This protein binds this small molecule.
Small molecule (SMILES): CC(=O)O[C@H]1C[C@@]2(C)[C@@H](C[C@@H](O)[C@H]3[C@@]4(C)CC[C@@H](O)[C@@H](C)[C@@H]4CC[C@@]32C)/C1=C(\CCC=C(C)C)C(=O)O

Sequence of chain 1.Y:
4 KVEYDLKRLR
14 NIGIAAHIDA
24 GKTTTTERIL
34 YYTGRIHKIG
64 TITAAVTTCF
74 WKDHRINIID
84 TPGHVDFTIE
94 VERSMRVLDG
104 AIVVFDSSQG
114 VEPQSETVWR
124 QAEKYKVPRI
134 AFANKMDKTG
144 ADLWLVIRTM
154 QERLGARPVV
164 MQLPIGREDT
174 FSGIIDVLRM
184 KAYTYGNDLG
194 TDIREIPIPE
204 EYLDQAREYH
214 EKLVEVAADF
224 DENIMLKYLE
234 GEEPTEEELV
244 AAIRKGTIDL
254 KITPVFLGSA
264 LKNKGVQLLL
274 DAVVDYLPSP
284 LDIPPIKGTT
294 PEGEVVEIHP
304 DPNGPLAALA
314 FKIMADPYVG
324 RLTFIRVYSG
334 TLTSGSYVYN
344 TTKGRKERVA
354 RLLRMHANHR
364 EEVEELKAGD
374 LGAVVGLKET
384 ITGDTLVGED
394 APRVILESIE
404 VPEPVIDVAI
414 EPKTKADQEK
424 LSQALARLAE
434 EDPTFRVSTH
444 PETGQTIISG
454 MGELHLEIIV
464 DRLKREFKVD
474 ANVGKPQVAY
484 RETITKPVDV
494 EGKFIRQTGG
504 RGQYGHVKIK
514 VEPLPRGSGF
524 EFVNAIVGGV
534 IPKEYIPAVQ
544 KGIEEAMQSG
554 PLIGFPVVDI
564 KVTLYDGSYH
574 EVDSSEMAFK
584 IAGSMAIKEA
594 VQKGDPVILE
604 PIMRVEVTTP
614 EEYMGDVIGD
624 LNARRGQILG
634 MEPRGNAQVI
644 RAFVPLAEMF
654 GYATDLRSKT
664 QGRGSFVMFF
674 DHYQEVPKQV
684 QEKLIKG

Binding-site contacts:
Ligand atom C5 contacts residue ASP435 of chain 1.Y at 4.2 Å.
Ligand atom O4 contacts residue THR84 of chain 1.Y at 3.7 Å.
Ligand atom C1 contacts residue ASP435 of chain 1.Y at 3.9 Å.
Ligand atom O2 contacts residue THR84 of chain 1.Y at 3.8 Å.
Ligand atom O3 contacts residue THR84 of chain 1.Y at 2.6 Å (h-bond).
Ligand atom C19 contacts residue PHE90 of chain 1.Y at 4.3 Å (hydrophobic).
Ligand atom C3 contacts residue ASP435 of chain 1.Y at 3.1 Å.
Ligand atom C11 contacts residue PHE90 of chain 1.Y at 3.6 Å (hydrophobic).
Ligand atom C9 contacts residue PHE90 of chain 1.Y at 4.1 Å (hydrophobic).
Ligand atom C2 contacts residue ILE461 of chain 1.Y at 4.2 Å (hydrophobic).
Ligand atom C19 contacts residue ASP435 of chain 1.Y at 3.2 Å.
Ligand atom C32 contacts residue ILE65 of chain 1.Y at 3.9 Å (hydrophobic).
Ligand atom C10 contacts residue ASP435 of chain 1.Y at 4.0 Å.
Ligand atom C18 contacts residue GLU434 of chain 1.Y at 3.1 Å.
Ligand atom C21 contacts residue THR84 of chain 1.Y at 4.1 Å.
Ligand atom C4 contacts residue ASP435 of chain 1.Y at 3.2 Å.
Ligand atom C2 contacts residue HIS458 of chain 1.Y at 4.0 Å.
Ligand atom O6 contacts residue ARG465 of chain 1.Y at 4.3 Å.
Ligand atom C12 contacts residue PHE90 of chain 1.Y at 3.2 Å (hydrophobic).
Ligand atom C4 contacts residue GLU434 of chain 1.Y at 4.0 Å.
Ligand atom C31 contacts residue THR84 of chain 1.Y at 3.7 Å.
Ligand atom O1 contacts residue ILE461 of chain 1.Y at 4.1 Å.
Ligand atom C1 contacts residue ILE461 of chain 1.Y at 3.9 Å (hydrophobic).
Ligand atom C18 contacts residue ASP435 of chain 1.Y at 3.9 Å.
Ligand atom C2 contacts residue ASP435 of chain 1.Y at 2.9 Å.
Ligand atom O3 contacts residue ASP83 of chain 1.Y at 3.8 Å.